Sequence of chain 3.A:
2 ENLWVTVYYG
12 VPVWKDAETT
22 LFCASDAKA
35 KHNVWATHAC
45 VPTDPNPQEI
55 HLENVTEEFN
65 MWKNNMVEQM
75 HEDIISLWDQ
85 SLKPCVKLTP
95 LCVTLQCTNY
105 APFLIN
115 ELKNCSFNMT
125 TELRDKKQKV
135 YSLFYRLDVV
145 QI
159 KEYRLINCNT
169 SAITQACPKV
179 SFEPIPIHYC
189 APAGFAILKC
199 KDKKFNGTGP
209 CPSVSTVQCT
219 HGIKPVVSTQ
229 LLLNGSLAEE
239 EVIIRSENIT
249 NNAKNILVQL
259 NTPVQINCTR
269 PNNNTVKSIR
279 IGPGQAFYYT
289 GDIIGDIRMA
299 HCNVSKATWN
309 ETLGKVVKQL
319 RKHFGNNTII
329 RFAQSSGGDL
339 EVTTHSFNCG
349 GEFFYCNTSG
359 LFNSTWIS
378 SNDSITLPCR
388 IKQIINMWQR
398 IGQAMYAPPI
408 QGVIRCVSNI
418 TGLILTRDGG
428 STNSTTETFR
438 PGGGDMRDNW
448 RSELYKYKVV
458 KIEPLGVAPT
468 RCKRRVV

Binding-site contacts:
Ligand atom N2 contacts residue THR206 of chain 3.A at 4.2 Å.
Ligand atom C8 contacts residue ASN204 of chain 3.A at 4.5 Å.
Ligand atom C1 contacts residue THR206 of chain 3.A at 4.5 Å.
Ligand atom N2 contacts residue GLY205 of chain 3.A at 4.4 Å.
Ligand atom C3 contacts residue THR206 of chain 3.A at 4.4 Å.
Ligand atom O5 contacts residue ASN204 of chain 3.A at 2.4 Å (h-bond).
Ligand atom C4 contacts residue ASN204 of chain 3.A at 4.2 Å.
Ligand atom C5 contacts residue ASN204 of chain 3.A at 3.7 Å.
Ligand atom O7 contacts residue SER244 of chain 3.A at 4.0 Å.
Ligand atom N2 contacts residue ASN204 of chain 3.A at 2.8 Å (h-bond).
Ligand atom O7 contacts residue ASN204 of chain 3.A at 3.6 Å.
Ligand atom C8 contacts residue VAL78 of chain 3.E at 4.5 Å (hydrophobic).
Ligand atom O7 contacts residue ILE247 of chain 3.A at 3.1 Å.
Ligand atom C1 contacts residue ASN204 of chain 3.A at 1.4 Å.
Ligand atom C8 contacts residue PRO77 of chain 3.E at 3.7 Å (hydrophobic).
Ligand atom C7 contacts residue ILE247 of chain 3.A at 4.2 Å (hydrophobic).
Ligand atom C3 contacts residue ASN204 of chain 3.A at 3.7 Å.
Ligand atom C7 contacts residue ASN204 of chain 3.A at 3.4 Å.
Ligand atom C8 contacts residue SER244 of chain 3.A at 3.0 Å.
Ligand atom C2 contacts residue ASN204 of chain 3.A at 2.4 Å.
Ligand atom O7 contacts residue VAL78 of chain 3.E at 4.1 Å.
Ligand atom C7 contacts residue SER244 of chain 3.A at 4.3 Å.
Ligand atom C8 contacts residue GLU245 of chain 3.A at 4.2 Å.

A protein and the small-molecule ligand that binds it are described below.
Small molecule (SMILES): CC(=O)N[C@H]1[C@H](O[C@H]2[C@H](O)[C@@H](NC(C)=O)CO[C@@H]2CO)O[C@H](CO)[C@@H](O)[C@@H]1O

Sequence of chain 3.E:
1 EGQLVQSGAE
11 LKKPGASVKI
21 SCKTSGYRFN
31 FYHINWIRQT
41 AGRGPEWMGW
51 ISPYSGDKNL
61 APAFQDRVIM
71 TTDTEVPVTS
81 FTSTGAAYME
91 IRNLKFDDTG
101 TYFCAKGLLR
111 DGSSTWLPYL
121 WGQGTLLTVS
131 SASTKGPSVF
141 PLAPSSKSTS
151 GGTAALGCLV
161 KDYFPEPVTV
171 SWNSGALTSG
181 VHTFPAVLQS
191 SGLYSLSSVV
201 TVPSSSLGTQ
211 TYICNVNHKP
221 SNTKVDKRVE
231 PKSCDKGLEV